Sequence of chain 1.D:
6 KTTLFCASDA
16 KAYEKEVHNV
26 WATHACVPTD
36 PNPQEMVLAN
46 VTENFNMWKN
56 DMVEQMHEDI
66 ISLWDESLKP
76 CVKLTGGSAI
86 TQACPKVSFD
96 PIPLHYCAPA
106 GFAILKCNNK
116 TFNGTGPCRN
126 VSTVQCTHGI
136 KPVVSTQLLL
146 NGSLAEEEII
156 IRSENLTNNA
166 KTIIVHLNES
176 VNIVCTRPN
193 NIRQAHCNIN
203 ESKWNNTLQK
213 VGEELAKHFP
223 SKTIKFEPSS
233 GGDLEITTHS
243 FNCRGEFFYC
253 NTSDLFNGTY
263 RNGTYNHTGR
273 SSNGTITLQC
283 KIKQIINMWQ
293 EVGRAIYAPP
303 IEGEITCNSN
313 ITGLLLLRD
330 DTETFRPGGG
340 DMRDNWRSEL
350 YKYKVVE

Binding-site contacts:
Ligand atom C6 contacts residue GLU153 of chain 1.D at 4.4 Å.
Ligand atom C3 contacts residue ASN173 of chain 1.D at 3.9 Å.
Ligand atom C5 contacts residue ASN173 of chain 1.D at 3.7 Å.
Ligand atom C5 contacts residue ILE154 of chain 1.D at 4.3 Å (hydrophobic).
Ligand atom O5 contacts residue GLU153 of chain 1.D at 3.3 Å.
Ligand atom C4 contacts residue LYS212 of chain 1.D at 4.1 Å.
Ligand atom C6 contacts residue LYS212 of chain 1.D at 4.3 Å.
Ligand atom O4 contacts residue LYS212 of chain 1.D at 3.6 Å.
Ligand atom O6 contacts residue GLU216 of chain 1.D at 3.1 Å (salt-bridge).
Ligand atom O5 contacts residue GLU152 of chain 1.D at 4.1 Å.
Ligand atom C2 contacts residue ASN173 of chain 1.D at 2.6 Å.
Ligand atom C5 contacts residue LYS212 of chain 1.D at 4.0 Å.
Ligand atom C3 contacts residue LYS212 of chain 1.D at 3.9 Å.
Ligand atom O3 contacts residue LYS212 of chain 1.D at 3.9 Å.
Ligand atom O6 contacts residue ILE154 of chain 1.D at 3.6 Å.
Ligand atom O4 contacts residue GLU215 of chain 1.D at 4.0 Å.
Ligand atom C1 contacts residue GLU152 of chain 1.D at 3.7 Å.
Ligand atom O6 contacts residue GLU153 of chain 1.D at 3.2 Å.
Ligand atom C6 contacts residue ILE154 of chain 1.D at 4.2 Å (hydrophobic).
Ligand atom O7 contacts residue ASN173 of chain 1.D at 3.4 Å (h-bond).
Ligand atom O7 contacts residue GLU152 of chain 1.D at 3.7 Å.
Ligand atom C1 contacts residue GLU153 of chain 1.D at 3.9 Å.
Ligand atom C6 contacts residue GLU216 of chain 1.D at 4.0 Å.
Ligand atom N2 contacts residue ASN173 of chain 1.D at 3.0 Å (h-bond).
Ligand atom C4 contacts residue ASN173 of chain 1.D at 4.3 Å.
Ligand atom C7 contacts residue GLU152 of chain 1.D at 4.4 Å.
Ligand atom O5 contacts residue ILE154 of chain 1.D at 3.2 Å (h-bond).
Ligand atom O5 contacts residue ASN173 of chain 1.D at 2.5 Å (h-bond).
Ligand atom C1 contacts residue ASN173 of chain 1.D at 1.4 Å.
Ligand atom C1 contacts residue ILE154 of chain 1.D at 4.0 Å (hydrophobic).
Ligand atom C7 contacts residue ASN173 of chain 1.D at 3.4 Å.
Ligand atom C2 contacts residue GLU152 of chain 1.D at 4.1 Å.

A protein and the small-molecule ligand that binds it are described below.
Small molecule (SMILES): CC(=O)N[C@@H]1[C@@H](O)[C@H](O)[C@@H](CO)O[C@H]1O